This small molecule binds to this protein.
Small molecule (SMILES): Nc1ccn([C@H]2C[C@H](O[P](=O)(O)OC[C@H]3O[C@@H](n4cnc5c(=O)nc(N)[nH]c54)C[C@@H]3O[P](=O)(O)OC[C@H]3O[C@@H](n4ccc(N)nc4=O)C[C@@H]3O[P](=O)(O)OC[C@H]3O[C@@H](n4cnc5c(=O)nc(N)[nH]c54)C[C@@H]3O[P](=O)(O)OC[C@H]3O[C@@H](n4ccc(N)nc4=O)C[C@@H]3O[P](=O)(O)OC[C@H]3O[C@@H](n4cnc5c(=O)nc(N)[nH]c54)C[C@@H]3O)[C@@H](COP(=O)=O)O2)c(=O)n1

Sequence of chain 1.B:
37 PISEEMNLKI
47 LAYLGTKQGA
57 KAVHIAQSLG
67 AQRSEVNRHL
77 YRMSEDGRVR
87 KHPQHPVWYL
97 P

Binding-site contacts:
Ligand atom O6 contacts residue ARG78 of chain 1.B at 2.8 Å (salt-bridge).
Ligand atom C2 contacts residue DC6 of chain 1.D at 3.5 Å.
Ligand atom N1 contacts residue DC6 of chain 1.D at 3.6 Å (h-bond).
Ligand atom N7 contacts residue ARG78 of chain 1.A at 3.3 Å (salt-bridge).
Ligand atom C8 contacts residue TYR77 of chain 1.B at 3.5 Å (hydrophobic).
Ligand atom O2 contacts residue DC6 of chain 1.D at 3.5 Å (h-bond).
Ligand atom C6 contacts residue DC6 of chain 1.D at 3.7 Å.
Ligand atom OP1 contacts residue TYR77 of chain 1.B at 2.6 Å (h-bond).
Ligand atom N4 contacts residue DG7 of chain 1.D at 2.8 Å (h-bond).
Ligand atom O5' contacts residue PRO92 of chain 1.B at 3.7 Å.
Ligand atom N3 contacts residue DC6 of chain 1.D at 3.6 Å.
Ligand atom O5' contacts residue ASN73 of chain 1.B at 3.4 Å.
Ligand atom C2 contacts residue DC6 of chain 1.D at 3.7 Å.
Ligand atom N1 contacts residue DC6 of chain 1.D at 2.9 Å (h-bond).
Ligand atom O6 contacts residue DC6 of chain 1.D at 2.8 Å (h-bond).
Ligand atom O3' contacts residue ARG74 of chain 1.B at 3.5 Å.
Ligand atom C4' contacts residue ASN73 of chain 1.B at 3.7 Å.
Ligand atom O3' contacts residue TYR77 of chain 1.B at 3.6 Å (h-bond).
Ligand atom O6 contacts residue DG7 of chain 1.D at 3.5 Å (h-bond).
Ligand atom C4 contacts residue DG7 of chain 1.D at 3.6 Å.
Ligand atom C2 contacts residue DG7 of chain 1.D at 3.7 Å.
Ligand atom OP2 contacts residue SER70 of chain 1.B at 3.4 Å.
Ligand atom O2 contacts residue DG7 of chain 1.D at 2.9 Å (h-bond).
Ligand atom O5' contacts residue SER70 of chain 1.B at 3.6 Å.
Ligand atom N3 contacts residue DG7 of chain 1.D at 2.9 Å (h-bond).
Ligand atom C5 contacts residue DC6 of chain 1.D at 3.3 Å.
Ligand atom C6 contacts residue ARG78 of chain 1.A at 3.7 Å.
Ligand atom O5' contacts residue TYR77 of chain 1.B at 3.7 Å.
Ligand atom N4 contacts residue DC6 of chain 1.D at 3.4 Å.
Ligand atom OP1 contacts residue ARG74 of chain 1.B at 2.9 Å (salt-bridge).
Ligand atom OP1 contacts residue ASN73 of chain 1.B at 2.9 Å (h-bond).
Ligand atom O4' contacts residue ASN73 of chain 1.B at 3.4 Å.
Ligand atom C4' contacts residue SER70 of chain 1.B at 3.6 Å.
Ligand atom C6 contacts residue DC6 of chain 1.D at 3.7 Å.
Ligand atom O6 contacts residue ARG78 of chain 1.A at 2.8 Å (salt-bridge).
Ligand atom N2 contacts residue DC6 of chain 1.D at 2.8 Å (h-bond).
Ligand atom N4 contacts residue ARG78 of chain 1.A at 3.7 Å.
Ligand atom P contacts residue TYR77 of chain 1.B at 3.5 Å.
Ligand atom C4 contacts residue DC6 of chain 1.D at 3.4 Å.
Ligand atom O6 contacts residue DG5 of chain 1.D at 3.6 Å (h-bond).

Sequence of chain 1.A:
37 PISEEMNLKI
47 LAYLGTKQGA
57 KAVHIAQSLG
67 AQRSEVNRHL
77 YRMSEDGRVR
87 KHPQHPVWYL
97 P